A small-molecule ligand and the protein it binds are described below.
Small molecule (SMILES): CC(=O)N[C@@H]1[C@@H](O)[C@H](O)[C@@H](CO)O[C@H]1O

Binding-site contacts:
Ligand atom O3 contacts residue ASN231 of chain 2.B at 4.5 Å.
Ligand atom C4 contacts residue GLU38 of chain 2.B at 4.1 Å.
Ligand atom O6 contacts residue SER6 of chain 2.B at 4.5 Å.
Ligand atom O3 contacts residue ARG62 of chain 2.B at 3.5 Å.
Ligand atom C6 contacts residue GLU38 of chain 2.B at 4.2 Å.
Ligand atom C7 contacts residue PHE225 of chain 2.B at 4.2 Å (hydrophobic).
Ligand atom C8 contacts residue PHE225 of chain 2.B at 3.8 Å (hydrophobic).
Ligand atom C3 contacts residue ASN231 of chain 2.B at 3.8 Å.
Ligand atom C1 contacts residue GLY234 of chain 2.B at 4.2 Å.
Ligand atom O3 contacts residue VAL39 of chain 2.B at 4.0 Å.
Ligand atom C4 contacts residue ASN231 of chain 2.B at 4.2 Å.
Ligand atom O7 contacts residue ASN231 of chain 2.B at 4.0 Å.
Ligand atom C1 contacts residue ASN231 of chain 2.B at 1.4 Å.
Ligand atom C8 contacts residue ALA226 of chain 2.B at 4.3 Å (hydrophobic).
Ligand atom C7 contacts residue ASN231 of chain 2.B at 3.8 Å.
Ligand atom O3 contacts residue GLU38 of chain 2.B at 4.1 Å.
Ligand atom N2 contacts residue ASN231 of chain 2.B at 3.0 Å (h-bond).
Ligand atom O4 contacts residue ARG62 of chain 2.B at 3.4 Å (salt-bridge).
Ligand atom O5 contacts residue ASN231 of chain 2.B at 2.4 Å (h-bond).
Ligand atom C8 contacts residue CYS227 of chain 2.B at 4.0 Å (hydrophobic).
Ligand atom C4 contacts residue ARG62 of chain 2.B at 3.6 Å.
Ligand atom C5 contacts residue ASN231 of chain 2.B at 3.6 Å.
Ligand atom N2 contacts residue GLY234 of chain 2.B at 4.5 Å.
Ligand atom C8 contacts residue CYS224 of chain 2.B at 3.8 Å (hydrophobic).
Ligand atom O7 contacts residue GLU63 of chain 2.B at 3.6 Å.
Ligand atom C2 contacts residue ASN231 of chain 2.B at 2.5 Å.
Ligand atom O4 contacts residue GLY234 of chain 2.B at 3.8 Å.
Ligand atom C5 contacts residue GLY234 of chain 2.B at 4.2 Å.
Ligand atom O7 contacts residue PHE225 of chain 2.B at 3.9 Å.
Ligand atom C3 contacts residue ARG62 of chain 2.B at 3.7 Å.
Ligand atom C6 contacts residue ALA8 of chain 2.B at 4.0 Å (hydrophobic).

Sequence of chain 2.B:
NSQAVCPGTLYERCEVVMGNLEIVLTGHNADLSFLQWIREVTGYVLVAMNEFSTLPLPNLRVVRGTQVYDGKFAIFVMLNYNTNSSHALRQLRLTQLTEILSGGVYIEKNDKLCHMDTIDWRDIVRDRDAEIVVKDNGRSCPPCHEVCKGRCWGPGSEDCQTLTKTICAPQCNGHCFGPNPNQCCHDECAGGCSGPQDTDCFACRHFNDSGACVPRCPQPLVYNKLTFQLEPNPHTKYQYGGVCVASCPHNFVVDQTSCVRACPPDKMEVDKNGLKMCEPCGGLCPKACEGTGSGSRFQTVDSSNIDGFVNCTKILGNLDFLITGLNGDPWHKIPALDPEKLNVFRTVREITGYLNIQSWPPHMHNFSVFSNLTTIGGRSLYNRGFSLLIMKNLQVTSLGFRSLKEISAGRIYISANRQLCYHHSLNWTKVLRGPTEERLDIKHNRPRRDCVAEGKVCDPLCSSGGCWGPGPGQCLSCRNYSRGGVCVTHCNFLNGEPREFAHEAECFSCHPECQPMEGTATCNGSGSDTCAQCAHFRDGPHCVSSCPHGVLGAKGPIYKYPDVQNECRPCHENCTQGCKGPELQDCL